Sequence of chain 1.F:
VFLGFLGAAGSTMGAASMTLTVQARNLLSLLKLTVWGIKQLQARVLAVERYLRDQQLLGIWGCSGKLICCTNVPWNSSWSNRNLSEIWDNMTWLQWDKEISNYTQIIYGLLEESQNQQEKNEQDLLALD

Binding-site contacts:
Ligand atom C1 contacts residue ASN102 of chain 1.F at 1.4 Å.
Ligand atom C5 contacts residue ASN102 of chain 1.F at 3.2 Å.
Ligand atom O3 contacts residue ASN102 of chain 1.F at 2.8 Å (h-bond).
Ligand atom N2 contacts residue ASN102 of chain 1.F at 3.7 Å.
Ligand atom C4 contacts residue ASN102 of chain 1.F at 3.7 Å.
Ligand atom C2 contacts residue ASN102 of chain 1.F at 2.5 Å.
Ligand atom C7 contacts residue ASN102 of chain 1.F at 4.4 Å.
Ligand atom O6 contacts residue TYR103 of chain 1.F at 2.5 Å (h-bond).
Ligand atom C6 contacts residue TYR103 of chain 1.F at 3.7 Å (hydrophobic).
Ligand atom C6 contacts residue ASN102 of chain 1.F at 3.1 Å.
Ligand atom O5 contacts residue ASN102 of chain 1.F at 2.4 Å (h-bond).
Ligand atom C3 contacts residue ASN102 of chain 1.F at 3.1 Å.
Ligand atom O7 contacts residue ASN102 of chain 1.F at 3.8 Å.
Ligand atom O6 contacts residue ASN102 of chain 1.F at 3.4 Å (h-bond).

This protein binds this small molecule.
Small molecule (SMILES): CC(=O)N[C@@H]1[C@@H](O)[C@H](O)[C@@H](CO)O[C@H]1O